The small molecule below binds the protein below.
Small molecule (SMILES): CC(=O)N[C@@H]1[C@@H](O)[C@H](O)[C@@H](CO)O[C@H]1O

Binding-site contacts:
Ligand atom C4 contacts residue ASN148 of chain 1.C at 4.3 Å.
Ligand atom C1 contacts residue ASN148 of chain 1.C at 1.5 Å.
Ligand atom O5 contacts residue ASN148 of chain 1.C at 2.4 Å (h-bond).
Ligand atom C5 contacts residue ASN148 of chain 1.C at 3.7 Å.
Ligand atom C3 contacts residue ASN148 of chain 1.C at 3.8 Å.
Ligand atom N2 contacts residue ASN148 of chain 1.C at 2.9 Å (h-bond).
Ligand atom C8 contacts residue ASN148 of chain 1.C at 4.5 Å.
Ligand atom O7 contacts residue ASN148 of chain 1.C at 3.2 Å.
Ligand atom C7 contacts residue ASN148 of chain 1.C at 3.3 Å.
Ligand atom C2 contacts residue ASN148 of chain 1.C at 2.5 Å.

Sequence of chain 1.C:
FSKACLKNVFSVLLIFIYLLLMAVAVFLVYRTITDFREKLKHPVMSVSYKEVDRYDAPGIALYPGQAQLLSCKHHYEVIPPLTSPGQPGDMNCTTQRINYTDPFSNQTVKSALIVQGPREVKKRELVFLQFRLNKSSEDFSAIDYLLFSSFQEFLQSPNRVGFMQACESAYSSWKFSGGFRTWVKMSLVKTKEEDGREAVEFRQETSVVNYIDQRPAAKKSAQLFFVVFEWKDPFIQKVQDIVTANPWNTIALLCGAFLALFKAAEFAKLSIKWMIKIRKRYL